Binding-site contacts:
Ligand atom O3 contacts residue ALA143 of chain 3.A at 3.9 Å.
Ligand atom O3 contacts residue SER142 of chain 3.A at 3.3 Å.
Ligand atom O3 contacts residue PRO141 of chain 3.A at 3.6 Å (h-bond).
Ligand atom O4 contacts residue SER138 of chain 3.A at 3.6 Å.
Ligand atom O1 contacts residue SER138 of chain 3.A at 2.8 Å (h-bond).
Ligand atom O1 contacts residue LEU198 of chain 3.A at 3.5 Å.
Ligand atom O1 contacts residue SER142 of chain 3.A at 4.4 Å.
Ligand atom C3 contacts residue PRO141 of chain 3.A at 4.0 Å (hydrophobic).
Ligand atom O2 contacts residue LYS177 of chain 3.A at 3.7 Å.
Ligand atom C1 contacts residue SER138 of chain 3.A at 3.4 Å.
Ligand atom C1 contacts residue LYS177 of chain 3.A at 4.3 Å.
Ligand atom C4 contacts residue PRO141 of chain 3.A at 3.2 Å (hydrophobic).
Ligand atom O4 contacts residue THR140 of chain 3.A at 3.2 Å.
Ligand atom C1 contacts residue THR140 of chain 3.A at 4.0 Å.
Ligand atom O4 contacts residue PRO141 of chain 3.A at 3.6 Å.
Ligand atom C4 contacts residue THR140 of chain 3.A at 3.8 Å.
Ligand atom C2 contacts residue LYS177 of chain 3.A at 3.8 Å.
Ligand atom O1 contacts residue THR140 of chain 3.A at 3.5 Å (h-bond).
Ligand atom C5 contacts residue PRO141 of chain 3.A at 4.1 Å (hydrophobic).
Ligand atom C5 contacts residue THR140 of chain 3.A at 3.4 Å.
Ligand atom O2 contacts residue SER142 of chain 3.A at 4.0 Å.
Ligand atom O2 contacts residue LEU198 of chain 3.A at 3.8 Å.

A protein and the small-molecule ligand that binds it are described below.
Small molecule (SMILES): OC[C@@H]1O[C@@H](O)[C@@H](O)[C@H]1O

Sequence of chain 3.A:
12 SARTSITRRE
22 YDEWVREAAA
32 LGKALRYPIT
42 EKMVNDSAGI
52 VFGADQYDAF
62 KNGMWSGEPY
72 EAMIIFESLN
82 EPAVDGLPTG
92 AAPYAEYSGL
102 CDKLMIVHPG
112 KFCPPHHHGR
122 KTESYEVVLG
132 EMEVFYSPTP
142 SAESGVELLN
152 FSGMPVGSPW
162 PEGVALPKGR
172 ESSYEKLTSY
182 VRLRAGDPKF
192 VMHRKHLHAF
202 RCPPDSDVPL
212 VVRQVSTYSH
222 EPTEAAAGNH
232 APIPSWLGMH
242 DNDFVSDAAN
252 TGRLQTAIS